The small molecule below binds the protein below.
Small molecule (SMILES): Cc1cn([C@H]2C[C@H](O[P](=O)(O)OC[C@H]3O[C@@H](n4cnc5c(N)ncnc54)C[C@@H]3O[P](=O)(O)OC[C@H]3O[C@@H](n4ccc(N)nc4=O)C[C@@H]3O[P](=O)(O)OC[C@@H]3CC[C@H](n4cnc5c(N)ncnc54)O3)[C@@H](CO[P](=O)(O)O[C@H]3C[C@H](n4cnc5c(=O)nc(N)[nH]c54)O[C@@H]3CO[P](=O)(O)O[C@H]3C[C@H](n4cnc5c(N)ncnc54)O[C@@H]3CO[P](=O)(O)O[C@H]3C[C@H](n4cnc5c(=O)nc(N)[nH]c54)O[C@@H]3CO[P](=O)(O)O[C@H]3C[C@H](n4cc(C)c(=O)[nH]c4=O)O[C@@H]3CO[P](=O)(O)O[C@H]3C[C@H](n4cnc5c(=O)nc(N)[nH]c54)O[C@@H]3CO)O2)c(=O)[nH]c1=O

Sequence of chain 1.E:
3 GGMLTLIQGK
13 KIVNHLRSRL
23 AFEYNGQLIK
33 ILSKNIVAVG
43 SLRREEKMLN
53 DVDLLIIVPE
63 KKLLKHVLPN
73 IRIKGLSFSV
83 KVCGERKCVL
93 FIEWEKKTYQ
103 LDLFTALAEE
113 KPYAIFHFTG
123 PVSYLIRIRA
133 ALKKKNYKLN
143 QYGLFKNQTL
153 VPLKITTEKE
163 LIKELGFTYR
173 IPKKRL

Binding-site contacts:
Ligand atom O4' contacts residue LYS89 of chain 1.E at 2.9 Å (salt-bridge).
Ligand atom C5 contacts residue DGT1 of chain 1.M at 3.3 Å.
Ligand atom C2' contacts residue DGT1 of chain 1.M at 3.5 Å.
Ligand atom O3' contacts residue LYS89 of chain 1.E at 3.8 Å.
Ligand atom O5' contacts residue MN1 of chain 1.O at 4.4 Å.
Ligand atom N9 contacts residue DGT1 of chain 1.M at 4.2 Å.
Ligand atom O5' contacts residue DGT1 of chain 1.M at 4.5 Å.
Ligand atom C4' contacts residue PHE106 of chain 1.E at 4.1 Å (hydrophobic).
Ligand atom C2' contacts residue PHE120 of chain 1.E at 4.2 Å (hydrophobic).
Ligand atom C4' contacts residue DGT1 of chain 1.M at 4.1 Å.
Ligand atom C3' contacts residue PHE106 of chain 1.E at 4.2 Å (hydrophobic).
Ligand atom N7 contacts residue DGT1 of chain 1.M at 3.4 Å (h-bond).
Ligand atom P contacts residue LYS89 of chain 1.E at 3.6 Å.
Ligand atom C3' contacts residue DGT1 of chain 1.M at 3.2 Å.
Ligand atom C2 contacts residue HIS119 of chain 1.E at 4.4 Å.
Ligand atom C5' contacts residue DGT1 of chain 1.M at 3.5 Å.
Ligand atom C8 contacts residue DGT1 of chain 1.M at 3.8 Å.
Ligand atom C4' contacts residue MN1 of chain 1.O at 4.3 Å.
Ligand atom N3 contacts residue DGT1 of chain 1.M at 3.8 Å.
Ligand atom C5' contacts residue LYS89 of chain 1.E at 4.0 Å.
Ligand atom C6 contacts residue DGT1 of chain 1.M at 3.0 Å.
Ligand atom N6 contacts residue DGT1 of chain 1.M at 2.9 Å (h-bond).
Ligand atom N1 contacts residue DGT1 of chain 1.M at 3.5 Å (h-bond).
Ligand atom C4' contacts residue LYS89 of chain 1.E at 3.7 Å.
Ligand atom C1' contacts residue LYS89 of chain 1.E at 4.0 Å.
Ligand atom OP1 contacts residue LYS89 of chain 1.E at 2.9 Å (salt-bridge).
Ligand atom C2' contacts residue PHE106 of chain 1.E at 4.0 Å (hydrophobic).
Ligand atom C2 contacts residue DGT1 of chain 1.M at 3.8 Å.
Ligand atom C3' contacts residue MN1 of chain 1.O at 4.5 Å.
Ligand atom C5' contacts residue MN1 of chain 1.O at 4.1 Å.
Ligand atom C4 contacts residue DGT1 of chain 1.M at 3.8 Å.
Ligand atom O5' contacts residue LYS89 of chain 1.E at 3.2 Å (salt-bridge).
Ligand atom O5' contacts residue ASP104 of chain 1.E at 4.5 Å.
Ligand atom O4' contacts residue PHE106 of chain 1.E at 4.5 Å.
Ligand atom N3 contacts residue HIS119 of chain 1.E at 4.5 Å.